Binding-site contacts:
Ligand atom O2A contacts residue TYR32 of chain 1.A at 3.0 Å.
Ligand atom N2 contacts residue LEU119 of chain 1.A at 3.3 Å.
Ligand atom O2A contacts residue MG1 of chain 1.C at 3.2 Å.
Ligand atom O2G contacts residue THR35 of chain 1.A at 2.9 Å (h-bond).
Ligand atom O6 contacts residue LEU160 of chain 1.A at 3.4 Å (h-bond).
Ligand atom O1B contacts residue LYS16 of chain 1.A at 2.7 Å (salt-bridge).
Ligand atom O6 contacts residue ALA159 of chain 1.A at 2.9 Å (h-bond).
Ligand atom C5' contacts residue TYR32 of chain 1.A at 3.6 Å (hydrophobic).
Ligand atom O3G contacts residue GLY60 of chain 1.A at 2.8 Å (h-bond).
Ligand atom O2B contacts residue THR17 of chain 1.A at 2.8 Å (h-bond).
Ligand atom O3B contacts residue MG1 of chain 1.C at 3.6 Å.
Ligand atom O6 contacts residue ASP118 of chain 1.A at 3.4 Å (salt-bridge).
Ligand atom C8 contacts residue CYS18 of chain 1.A at 3.6 Å (hydrophobic).
Ligand atom O1B contacts residue VAL14 of chain 1.A at 3.5 Å (h-bond).
Ligand atom O1A contacts residue LYS16 of chain 1.A at 3.5 Å (salt-bridge).
Ligand atom O1B contacts residue GLY15 of chain 1.A at 3.3 Å (h-bond).
Ligand atom O2G contacts residue MG1 of chain 1.C at 2.4 Å.
Ligand atom O1A contacts residue GLY15 of chain 1.A at 3.1 Å.
Ligand atom S1G contacts residue TYR32 of chain 1.A at 3.0 Å (h-bond).
Ligand atom PB contacts residue MG1 of chain 1.C at 3.5 Å.
Ligand atom C6 contacts residue ASP118 of chain 1.A at 3.5 Å.
Ligand atom O1A contacts residue THR17 of chain 1.A at 3.1 Å (h-bond).
Ligand atom N2 contacts residue ASP118 of chain 1.A at 3.0 Å (salt-bridge).
Ligand atom O3B contacts residue ALA13 of chain 1.A at 3.0 Å (h-bond).
Ligand atom O2B contacts residue MG1 of chain 1.C at 2.6 Å.
Ligand atom O2' contacts residue PHE28 of chain 1.A at 3.3 Å.
Ligand atom O3A contacts residue GLY15 of chain 1.A at 3.2 Å (h-bond).
Ligand atom O6 contacts residue SER158 of chain 1.A at 3.6 Å (h-bond).
Ligand atom O3G contacts residue GLY12 of chain 1.A at 3.4 Å.
Ligand atom O1B contacts residue ALA13 of chain 1.A at 3.5 Å (h-bond).
Ligand atom N1 contacts residue ASP118 of chain 1.A at 2.8 Å (salt-bridge).
Ligand atom C2' contacts residue CYS18 of chain 1.A at 3.6 Å (hydrophobic).
Ligand atom O1A contacts residue CYS18 of chain 1.A at 2.8 Å (h-bond).
Ligand atom O5' contacts residue GLY15 of chain 1.A at 3.5 Å.
Ligand atom O4' contacts residue LYS116 of chain 1.A at 3.3 Å (salt-bridge).
Ligand atom O2B contacts residue LYS16 of chain 1.A at 3.5 Å (salt-bridge).
Ligand atom C5 contacts residue LYS116 of chain 1.A at 3.6 Å.
Ligand atom O3A contacts residue ALA13 of chain 1.A at 3.6 Å.
Ligand atom O3G contacts residue LYS16 of chain 1.A at 2.9 Å (salt-bridge).
Ligand atom PA contacts residue GLY15 of chain 1.A at 3.6 Å.

The small molecule below binds the protein below.
Small molecule (SMILES): Nc1nc2c(ncn2[C@@H]2O[C@H](CO[P](=O)(O)O[P](=O)(O)OP(O)(O)=S)[C@@H](O)[C@H]2O)c(=O)[nH]1

Sequence of chain 1.A:
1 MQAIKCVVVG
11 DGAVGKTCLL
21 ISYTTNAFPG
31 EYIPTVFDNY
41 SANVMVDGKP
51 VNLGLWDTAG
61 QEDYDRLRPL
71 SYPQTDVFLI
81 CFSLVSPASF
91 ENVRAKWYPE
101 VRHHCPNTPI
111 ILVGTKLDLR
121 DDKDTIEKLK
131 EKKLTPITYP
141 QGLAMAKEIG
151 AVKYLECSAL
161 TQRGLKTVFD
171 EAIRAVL